A small-molecule ligand and the protein it binds are described below.
Small molecule (SMILES): CC[C@H](C)[C@H](NC(=O)[C@H](CCSC)NC(=O)[C@H](CCSC)NC(=O)[C@H](CC(C)C)NC(=O)[C@H](CS)NC(=O)[C@H](Cc1ccccc1)NC(=O)[C@H](CC(N)=O)NC(=O)[C@H](C)NC(=O)[C@@H](N)Cc1ccccc1)C(=O)O

Binding-site contacts:
Ligand atom CA contacts residue TYR167 of chain 1.A at 3.6 Å (hydrophobic).
Ligand atom N contacts residue GLN61 of chain 1.A at 3.1 Å (h-bond).
Ligand atom N contacts residue TYR167 of chain 1.A at 2.9 Å (h-bond).
Ligand atom CD1 contacts residue GLN151 of chain 1.A at 3.5 Å.
Ligand atom CB contacts residue GLN61 of chain 1.A at 3.4 Å.
Ligand atom CE contacts residue ILE78 of chain 1.A at 3.4 Å (hydrophobic).
Ligand atom OXT contacts residue THR139 of chain 1.A at 2.8 Å (h-bond).
Ligand atom N contacts residue TYR96 of chain 1.A at 2.9 Å (h-bond).
Ligand atom OXT contacts residue ARG82 of chain 1.A at 3.0 Å (salt-bridge).
Ligand atom CZ contacts residue ARG60 of chain 1.A at 3.4 Å.
Ligand atom CD1 contacts residue ARG82 of chain 1.A at 3.3 Å.
Ligand atom CD2 contacts residue VAL148 of chain 1.A at 3.5 Å (hydrophobic).
Ligand atom ND2 contacts residue GLN151 of chain 1.A at 3.2 Å (h-bond).
Ligand atom CB contacts residue THR139 of chain 1.A at 3.2 Å.
Ligand atom N contacts residue TYR7 of chain 1.A at 2.8 Å (h-bond).
Ligand atom O contacts residue TYR155 of chain 1.A at 2.6 Å (h-bond).
Ligand atom O contacts residue LYS142 of chain 1.A at 2.7 Å (salt-bridge).
Ligand atom CB contacts residue TYR155 of chain 1.A at 3.5 Å (hydrophobic).
Ligand atom CG2 contacts residue SER75 of chain 1.A at 3.2 Å.
Ligand atom C contacts residue THR139 of chain 1.A at 3.5 Å.
Ligand atom CE2 contacts residue ARG60 of chain 1.A at 3.5 Å.
Ligand atom O contacts residue VAL71 of chain 1.A at 3.5 Å.
Ligand atom OD1 contacts residue GLN151 of chain 1.A at 3.1 Å (h-bond).
Ligand atom CE2 contacts residue GLN61 of chain 1.A at 3.6 Å.
Ligand atom O contacts residue VAL64 of chain 1.A at 3.5 Å.
Ligand atom O contacts residue TRP143 of chain 1.A at 3.0 Å (h-bond).
Ligand atom CZ contacts residue GLN61 of chain 1.A at 3.6 Å.
Ligand atom CA contacts residue TYR7 of chain 1.A at 3.0 Å (hydrophobic).
Ligand atom CB contacts residue TYR96 of chain 1.A at 3.3 Å (hydrophobic).
Ligand atom ND2 contacts residue TYR110 of chain 1.A at 3.1 Å (h-bond).
Ligand atom CA contacts residue TYR96 of chain 1.A at 3.4 Å (hydrophobic).
Ligand atom OXT contacts residue LYS142 of chain 1.A at 3.3 Å (salt-bridge).
Ligand atom CG1 contacts residue SER75 of chain 1.A at 3.1 Å.
Ligand atom C contacts residue TYR7 of chain 1.A at 3.3 Å (hydrophobic).
Ligand atom C contacts residue LYS142 of chain 1.A at 3.3 Å.
Ligand atom CB contacts residue TRP163 of chain 1.A at 3.4 Å (hydrophobic).
Ligand atom CD2 contacts residue TYR57 of chain 1.A at 3.4 Å (hydrophobic).
Ligand atom N contacts residue SER75 of chain 1.A at 3.5 Å (h-bond).
Ligand atom O contacts residue LYS142 of chain 1.A at 3.4 Å.
Ligand atom N contacts residue TYR7 of chain 1.A at 3.5 Å (h-bond).

Sequence of chain 1.A:
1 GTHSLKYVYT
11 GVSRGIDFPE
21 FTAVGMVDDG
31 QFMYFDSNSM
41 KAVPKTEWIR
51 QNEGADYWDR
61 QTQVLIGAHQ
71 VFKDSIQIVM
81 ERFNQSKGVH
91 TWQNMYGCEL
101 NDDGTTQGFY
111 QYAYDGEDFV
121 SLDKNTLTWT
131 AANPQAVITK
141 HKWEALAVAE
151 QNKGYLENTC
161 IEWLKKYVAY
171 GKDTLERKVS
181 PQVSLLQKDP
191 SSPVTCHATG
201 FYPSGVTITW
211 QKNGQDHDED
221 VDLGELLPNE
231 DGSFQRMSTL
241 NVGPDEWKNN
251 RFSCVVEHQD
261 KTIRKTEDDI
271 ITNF